Binding-site contacts:
Ligand atom N2 contacts residue ASN352 of chain 1.J at 2.9 Å (h-bond).
Ligand atom C5 contacts residue ASN352 of chain 1.J at 3.7 Å.
Ligand atom C4 contacts residue ASN352 of chain 1.J at 4.2 Å.
Ligand atom C3 contacts residue ASN352 of chain 1.J at 3.8 Å.
Ligand atom O5 contacts residue ASN352 of chain 1.J at 2.4 Å (h-bond).
Ligand atom O7 contacts residue ASN352 of chain 1.J at 3.1 Å (h-bond).
Ligand atom C2 contacts residue ASN352 of chain 1.J at 2.5 Å.
Ligand atom C8 contacts residue ASN352 of chain 1.J at 4.3 Å.
Ligand atom C7 contacts residue ASN352 of chain 1.J at 3.2 Å.
Ligand atom C1 contacts residue ASN352 of chain 1.J at 1.4 Å.

Sequence of chain 1.J:
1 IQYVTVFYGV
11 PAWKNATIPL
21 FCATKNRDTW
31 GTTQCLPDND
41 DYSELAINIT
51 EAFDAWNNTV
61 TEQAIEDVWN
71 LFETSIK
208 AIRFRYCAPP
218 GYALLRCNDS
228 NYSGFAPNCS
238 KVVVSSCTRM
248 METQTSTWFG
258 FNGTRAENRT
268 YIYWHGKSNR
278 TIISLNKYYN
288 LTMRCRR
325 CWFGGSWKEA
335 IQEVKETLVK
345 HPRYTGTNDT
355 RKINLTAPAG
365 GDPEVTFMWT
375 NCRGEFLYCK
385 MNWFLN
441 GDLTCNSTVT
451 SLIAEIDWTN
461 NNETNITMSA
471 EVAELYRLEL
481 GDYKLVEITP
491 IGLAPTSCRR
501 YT

This protein binds this small molecule.
Small molecule (SMILES): CC(=O)N[C@@H]1[C@@H](O)[C@H](O)[C@@H](CO)O[C@H]1O